Binding-site contacts:
Ligand atom N2 contacts residue ILE171 of chain 1.A at 3.4 Å (h-bond).
Ligand atom C2 contacts residue ALA172 of chain 1.A at 3.5 Å (hydrophobic).
Ligand atom O8 contacts residue ASN168 of chain 1.A at 2.9 Å (h-bond).
Ligand atom C1 contacts residue GLN190 of chain 1.A at 3.5 Å.
Ligand atom O7 contacts residue SER170 of chain 1.A at 3.2 Å.
Ligand atom O2 contacts residue SCN1 of chain 1.F at 2.0 Å.
Ligand atom O8 contacts residue HIS191 of chain 1.A at 3.1 Å (h-bond).
Ligand atom C15 contacts residue THR153 of chain 1.A at 3.4 Å.
Ligand atom O6 contacts residue PRO226 of chain 1.A at 3.3 Å (h-bond).
Ligand atom C10 contacts residue ILE327 of chain 1.A at 3.4 Å (hydrophobic).
Ligand atom O7 contacts residue SER223 of chain 1.A at 3.4 Å (h-bond).
Ligand atom C6 contacts residue ILE327 of chain 1.A at 3.5 Å (hydrophobic).
Ligand atom C11 contacts residue SCN1 of chain 1.F at 3.1 Å.
Ligand atom C16 contacts residue THR153 of chain 1.A at 3.5 Å.
Ligand atom O8 contacts residue MN1 of chain 1.B at 2.2 Å.
Ligand atom O9 contacts residue PRO226 of chain 1.A at 3.5 Å.
Ligand atom O7 contacts residue K1 of chain 1.C at 3.0 Å.
Ligand atom O10 contacts residue HIS191 of chain 1.A at 2.7 Å (h-bond).
Ligand atom O5 contacts residue GLN190 of chain 1.A at 2.9 Å (h-bond).
Ligand atom C19 contacts residue ILE171 of chain 1.A at 3.4 Å (hydrophobic).
Ligand atom C21 contacts residue SER223 of chain 1.A at 3.6 Å.
Ligand atom P1 contacts residue HIS191 of chain 1.A at 3.5 Å.
Ligand atom O9 contacts residue HIS191 of chain 1.A at 3.5 Å (h-bond).
Ligand atom O6 contacts residue MET225 of chain 1.A at 3.2 Å.
Ligand atom N2 contacts residue GLN190 of chain 1.A at 3.3 Å (h-bond).
Ligand atom P1 contacts residue K1 of chain 1.C at 3.4 Å.
Ligand atom O9 contacts residue LYS391 of chain 1.A at 2.7 Å (salt-bridge).
Ligand atom C14 contacts residue SER224 of chain 1.A at 3.5 Å.
Ligand atom O3 contacts residue ALA172 of chain 1.A at 3.6 Å.
Ligand atom O3 contacts residue ARG173 of chain 1.A at 2.8 Å (salt-bridge).
Ligand atom N4 contacts residue ILE171 of chain 1.A at 3.4 Å (h-bond).
Ligand atom C4 contacts residue ILE171 of chain 1.A at 3.3 Å (hydrophobic).
Ligand atom P1 contacts residue MN1 of chain 1.B at 3.4 Å.
Ligand atom O8 contacts residue K1 of chain 1.C at 2.9 Å.
Ligand atom C2 contacts residue ARG173 of chain 1.A at 3.4 Å.
Ligand atom C12 contacts residue SCN1 of chain 1.F at 3.4 Å.
Ligand atom O4 contacts residue SER223 of chain 1.A at 3.6 Å (h-bond).
Ligand atom O1 contacts residue GLN190 of chain 1.A at 3.0 Å (h-bond).
Ligand atom O8 contacts residue GLU233 of chain 1.A at 3.1 Å (salt-bridge).
Ligand atom O4 contacts residue ILE171 of chain 1.A at 2.9 Å (h-bond).

Sequence of chain 1.A:
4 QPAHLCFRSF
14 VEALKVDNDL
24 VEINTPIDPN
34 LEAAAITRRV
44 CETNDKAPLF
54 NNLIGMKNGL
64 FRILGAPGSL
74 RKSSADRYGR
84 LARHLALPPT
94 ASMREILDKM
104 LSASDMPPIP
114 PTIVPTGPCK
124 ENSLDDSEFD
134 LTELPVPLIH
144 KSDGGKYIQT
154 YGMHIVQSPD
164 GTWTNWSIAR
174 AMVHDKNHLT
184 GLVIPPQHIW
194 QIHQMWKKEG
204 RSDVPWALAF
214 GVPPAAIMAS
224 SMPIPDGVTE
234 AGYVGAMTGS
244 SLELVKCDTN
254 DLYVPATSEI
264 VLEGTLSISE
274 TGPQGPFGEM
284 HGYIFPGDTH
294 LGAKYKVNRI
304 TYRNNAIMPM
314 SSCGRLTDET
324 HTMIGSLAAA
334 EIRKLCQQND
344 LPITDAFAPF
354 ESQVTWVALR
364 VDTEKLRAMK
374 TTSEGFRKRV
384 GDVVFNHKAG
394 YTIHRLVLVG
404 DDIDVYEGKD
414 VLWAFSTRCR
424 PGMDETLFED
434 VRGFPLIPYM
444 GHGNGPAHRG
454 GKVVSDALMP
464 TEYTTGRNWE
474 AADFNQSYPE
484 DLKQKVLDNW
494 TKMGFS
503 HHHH

A protein and the small-molecule ligand that binds it are described below.
Small molecule (SMILES): Cc1cc2c3c(c1C)C(C)(C)C[C@@H](O)N3c1c(nc(O)[nH]c1=O)N2C[C@H](O)[C@H](O)[C@H](O)COP(=O)(O)O